Sequence of chain 1.E:
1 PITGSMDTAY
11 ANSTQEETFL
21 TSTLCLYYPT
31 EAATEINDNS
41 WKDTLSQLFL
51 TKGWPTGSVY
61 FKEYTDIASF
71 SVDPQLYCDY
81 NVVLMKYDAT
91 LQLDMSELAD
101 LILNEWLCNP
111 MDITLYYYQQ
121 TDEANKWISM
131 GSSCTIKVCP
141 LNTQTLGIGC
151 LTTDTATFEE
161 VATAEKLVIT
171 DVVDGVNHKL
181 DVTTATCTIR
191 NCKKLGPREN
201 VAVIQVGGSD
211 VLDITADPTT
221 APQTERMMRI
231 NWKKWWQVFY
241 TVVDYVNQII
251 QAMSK

Binding-site contacts:
Ligand atom C2 contacts residue ASN12 of chain 1.E at 3.3 Å.
Ligand atom O7 contacts residue ASN12 of chain 1.E at 3.6 Å.
Ligand atom N2 contacts residue ASN12 of chain 1.E at 3.8 Å.
Ligand atom C1 contacts residue ASN12 of chain 1.E at 2.2 Å.
Ligand atom C5 contacts residue ASN12 of chain 1.E at 4.1 Å.
Ligand atom C7 contacts residue ASN12 of chain 1.E at 3.9 Å.
Ligand atom O5 contacts residue ASN12 of chain 1.E at 2.7 Å (h-bond).

This small molecule binds to this protein.
Small molecule (SMILES): CC(=O)N[C@H]1[C@H](O[C@H]2[C@H](O)[C@@H](NC(C)=O)CO[C@@H]2CO)O[C@H](CO)[C@@H](O)[C@@H]1O